The protein below binds the small molecule below.
Small molecule (SMILES): CC(=O)N[C@H]1[C@H](O[C@@H]2CO[C@H](CO)[C@@H](O)[C@@H]2O)O[C@H](CO)[C@@H](O)[C@@H]1O

Sequence of chain 1.A:
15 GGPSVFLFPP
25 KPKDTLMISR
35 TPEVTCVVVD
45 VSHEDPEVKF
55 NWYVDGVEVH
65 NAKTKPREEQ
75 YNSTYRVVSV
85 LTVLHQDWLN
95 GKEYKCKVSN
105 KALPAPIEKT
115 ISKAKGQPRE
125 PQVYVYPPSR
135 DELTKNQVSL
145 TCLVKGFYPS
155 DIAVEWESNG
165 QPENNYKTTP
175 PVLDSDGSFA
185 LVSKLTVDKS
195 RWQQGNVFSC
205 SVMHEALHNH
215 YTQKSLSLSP

Binding-site contacts:
Ligand atom O4 contacts residue BMA2 of chain 1.D at 4.3 Å.
Ligand atom C4 contacts residue BMA2 of chain 1.D at 3.4 Å.
Ligand atom O6 contacts residue PHE20 of chain 1.A at 3.9 Å.
Ligand atom O5 contacts residue BMA2 of chain 1.D at 2.6 Å (h-bond).
Ligand atom O2 contacts residue BMA2 of chain 1.D at 3.9 Å.
Ligand atom C1 contacts residue PHE20 of chain 1.A at 4.3 Å (hydrophobic).
Ligand atom O5 contacts residue PHE20 of chain 1.A at 3.7 Å.
Ligand atom C3 contacts residue BMA2 of chain 1.D at 2.9 Å.
Ligand atom C6 contacts residue BMA2 of chain 1.D at 4.2 Å.
Ligand atom C6 contacts residue PHE20 of chain 1.A at 4.4 Å (hydrophobic).
Ligand atom O3 contacts residue BMA2 of chain 1.D at 4.2 Å.
Ligand atom C5 contacts residue BMA2 of chain 1.D at 2.8 Å.
Ligand atom C1 contacts residue BMA2 of chain 1.D at 1.9 Å.
Ligand atom C2 contacts residue BMA2 of chain 1.D at 2.6 Å.
Ligand atom C5 contacts residue PHE20 of chain 1.A at 4.5 Å (hydrophobic).
Ligand atom O6 contacts residue BMA2 of chain 1.D at 3.8 Å.